Sequence of chain 1.A:
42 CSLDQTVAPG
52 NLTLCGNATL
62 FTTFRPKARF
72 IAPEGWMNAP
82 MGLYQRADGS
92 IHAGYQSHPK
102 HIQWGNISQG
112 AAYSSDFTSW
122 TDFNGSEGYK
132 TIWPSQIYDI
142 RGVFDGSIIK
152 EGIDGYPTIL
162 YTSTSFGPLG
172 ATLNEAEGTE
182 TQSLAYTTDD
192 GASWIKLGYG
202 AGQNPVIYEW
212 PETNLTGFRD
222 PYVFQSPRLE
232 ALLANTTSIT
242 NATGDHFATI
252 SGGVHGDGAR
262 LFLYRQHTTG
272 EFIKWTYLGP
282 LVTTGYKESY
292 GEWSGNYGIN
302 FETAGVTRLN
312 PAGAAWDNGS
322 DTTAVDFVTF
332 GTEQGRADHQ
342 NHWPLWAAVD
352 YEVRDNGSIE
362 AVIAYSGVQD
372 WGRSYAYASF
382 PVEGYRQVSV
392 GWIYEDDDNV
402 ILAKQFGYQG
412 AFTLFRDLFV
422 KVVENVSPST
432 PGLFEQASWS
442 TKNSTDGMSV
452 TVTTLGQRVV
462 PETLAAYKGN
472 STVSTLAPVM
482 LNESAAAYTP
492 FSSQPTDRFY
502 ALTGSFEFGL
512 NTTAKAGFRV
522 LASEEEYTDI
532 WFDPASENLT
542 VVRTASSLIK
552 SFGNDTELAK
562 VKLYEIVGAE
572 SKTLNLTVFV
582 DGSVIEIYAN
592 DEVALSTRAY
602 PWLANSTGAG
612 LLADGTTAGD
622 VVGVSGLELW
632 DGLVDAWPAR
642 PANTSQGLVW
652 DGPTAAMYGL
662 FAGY

Binding-site contacts:
Ligand atom C2 contacts residue ASN444 of chain 1.A at 2.4 Å.
Ligand atom C1 contacts residue PHE435 of chain 1.A at 4.2 Å (hydrophobic).
Ligand atom C5 contacts residue GLY448 of chain 1.A at 4.5 Å.
Ligand atom C7 contacts residue ASN444 of chain 1.A at 3.4 Å.
Ligand atom C5 contacts residue PHE435 of chain 1.A at 4.0 Å (hydrophobic).
Ligand atom O5 contacts residue GLY448 of chain 1.A at 4.0 Å.
Ligand atom C6 contacts residue PRO429 of chain 1.A at 3.9 Å (hydrophobic).
Ligand atom O5 contacts residue PHE435 of chain 1.A at 4.1 Å.
Ligand atom C8 contacts residue ASN444 of chain 1.A at 4.5 Å.
Ligand atom O6 contacts residue GLY448 of chain 1.A at 2.7 Å (h-bond).
Ligand atom C5 contacts residue ASN444 of chain 1.A at 3.6 Å.
Ligand atom C6 contacts residue GLY448 of chain 1.A at 3.6 Å.
Ligand atom O5 contacts residue ASN444 of chain 1.A at 2.2 Å (h-bond).
Ligand atom C1 contacts residue ASN444 of chain 1.A at 1.4 Å.
Ligand atom C3 contacts residue ASN444 of chain 1.A at 3.7 Å.
Ligand atom C4 contacts residue ASN444 of chain 1.A at 4.1 Å.
Ligand atom N2 contacts residue ASN444 of chain 1.A at 2.8 Å (h-bond).
Ligand atom O7 contacts residue ASN444 of chain 1.A at 3.5 Å (h-bond).

The protein below binds the small molecule below.
Small molecule (SMILES): CC(=O)N[C@@H]1[C@@H](O)[C@H](O)[C@@H](CO)O[C@H]1O